This protein binds this small molecule.
Small molecule (SMILES): CC(=O)N[C@@H]1[C@@H](O)[C@H](O)[C@@H](CO)O[C@H]1O

Sequence of chain 1.A:
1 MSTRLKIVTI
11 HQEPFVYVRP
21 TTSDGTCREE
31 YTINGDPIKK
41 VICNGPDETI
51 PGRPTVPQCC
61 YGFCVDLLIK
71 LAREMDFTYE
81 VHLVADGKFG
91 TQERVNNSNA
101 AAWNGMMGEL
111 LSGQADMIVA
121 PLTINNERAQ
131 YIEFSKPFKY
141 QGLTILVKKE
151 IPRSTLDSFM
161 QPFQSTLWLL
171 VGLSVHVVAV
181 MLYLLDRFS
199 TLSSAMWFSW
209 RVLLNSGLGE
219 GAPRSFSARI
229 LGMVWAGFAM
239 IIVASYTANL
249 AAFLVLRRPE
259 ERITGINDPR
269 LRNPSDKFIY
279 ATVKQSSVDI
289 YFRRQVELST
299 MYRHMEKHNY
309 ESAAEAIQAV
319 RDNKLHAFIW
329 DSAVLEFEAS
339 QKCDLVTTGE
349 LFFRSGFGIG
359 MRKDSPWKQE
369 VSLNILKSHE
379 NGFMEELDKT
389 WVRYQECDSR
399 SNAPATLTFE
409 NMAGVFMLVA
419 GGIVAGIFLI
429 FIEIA

Sequence of chain 1.D:
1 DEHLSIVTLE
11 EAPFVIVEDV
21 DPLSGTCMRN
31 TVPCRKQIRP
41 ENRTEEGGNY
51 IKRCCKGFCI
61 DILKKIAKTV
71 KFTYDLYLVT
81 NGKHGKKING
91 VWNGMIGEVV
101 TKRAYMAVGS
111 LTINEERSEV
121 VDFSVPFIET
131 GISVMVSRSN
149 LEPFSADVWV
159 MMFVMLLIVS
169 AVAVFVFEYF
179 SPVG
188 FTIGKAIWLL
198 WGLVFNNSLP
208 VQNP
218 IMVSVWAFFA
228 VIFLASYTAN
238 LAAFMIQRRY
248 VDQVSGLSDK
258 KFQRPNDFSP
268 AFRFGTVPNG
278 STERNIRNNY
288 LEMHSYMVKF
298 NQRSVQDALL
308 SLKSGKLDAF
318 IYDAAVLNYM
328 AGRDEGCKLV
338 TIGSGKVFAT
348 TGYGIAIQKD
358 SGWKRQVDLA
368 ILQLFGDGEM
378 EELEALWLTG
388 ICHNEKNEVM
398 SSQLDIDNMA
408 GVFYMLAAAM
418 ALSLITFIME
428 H

Binding-site contacts:
Ligand atom C2 contacts residue ASN372 of chain 1.A at 4.3 Å.
Ligand atom O1 contacts residue ASN372 of chain 1.A at 3.3 Å (h-bond).
Ligand atom C1 contacts residue ASN372 of chain 1.A at 3.7 Å.
Ligand atom O1 contacts residue GLU74 of chain 1.A at 3.5 Å (salt-bridge).
Ligand atom O7 contacts residue LYS375 of chain 1.A at 3.2 Å.
Ligand atom O5 contacts residue ASN372 of chain 1.A at 3.1 Å (h-bond).
Ligand atom O7 contacts residue ASN379 of chain 1.A at 4.4 Å.
Ligand atom O4 contacts residue GLU119 of chain 1.D at 3.3 Å (salt-bridge).
Ligand atom C4 contacts residue GLU119 of chain 1.D at 4.2 Å.
Ligand atom C6 contacts residue ASN372 of chain 1.A at 4.4 Å.
Ligand atom C8 contacts residue ASN379 of chain 1.A at 4.4 Å.
Ligand atom C7 contacts residue LYS375 of chain 1.A at 4.1 Å.
Ligand atom C5 contacts residue ASN372 of chain 1.A at 4.3 Å.